Binding-site contacts:
Ligand atom O7 contacts residue MET118 of chain 3.E at 3.9 Å.
Ligand atom C2 contacts residue GLN65 of chain 3.G at 3.4 Å.
Ligand atom O5 contacts residue GLN65 of chain 3.G at 3.9 Å.
Ligand atom C3 contacts residue ASN67 of chain 3.E at 3.8 Å.
Ligand atom C6 contacts residue TYR60 of chain 3.G at 3.8 Å (hydrophobic).
Ligand atom N2 contacts residue ASN67 of chain 3.E at 3.1 Å (h-bond).
Ligand atom C7 contacts residue ASN67 of chain 3.E at 3.6 Å.
Ligand atom O4 contacts residue ASP66 of chain 3.G at 4.2 Å.
Ligand atom C5 contacts residue TYR60 of chain 3.G at 4.2 Å (hydrophobic).
Ligand atom C8 contacts residue ASN67 of chain 3.E at 3.6 Å.
Ligand atom N2 contacts residue GLN65 of chain 3.G at 4.4 Å.
Ligand atom C2 contacts residue ASN67 of chain 3.E at 2.5 Å.
Ligand atom C6 contacts residue GLN65 of chain 3.G at 4.1 Å.
Ligand atom C8 contacts residue GLN65 of chain 3.G at 3.5 Å.
Ligand atom O7 contacts residue ARG89 of chain 3.E at 4.0 Å.
Ligand atom C3 contacts residue ASP66 of chain 3.G at 4.3 Å.
Ligand atom C3 contacts residue GLN65 of chain 3.G at 4.1 Å.
Ligand atom C5 contacts residue ASN67 of chain 3.E at 3.6 Å.
Ligand atom C4 contacts residue ASN67 of chain 3.E at 4.2 Å.
Ligand atom O3 contacts residue ASP66 of chain 3.G at 3.8 Å.
Ligand atom O7 contacts residue ASN67 of chain 3.E at 4.1 Å.
Ligand atom O5 contacts residue ASN67 of chain 3.E at 2.4 Å (h-bond).
Ligand atom C6 contacts residue ASP66 of chain 3.G at 4.2 Å.
Ligand atom O5 contacts residue TYR60 of chain 3.G at 3.5 Å.
Ligand atom O3 contacts residue ASN67 of chain 3.E at 4.4 Å.
Ligand atom C4 contacts residue ASP66 of chain 3.G at 3.8 Å.
Ligand atom C1 contacts residue GLN65 of chain 3.G at 3.7 Å.
Ligand atom O3 contacts residue GLN65 of chain 3.G at 3.2 Å.
Ligand atom O6 contacts residue GLN65 of chain 3.G at 4.2 Å.
Ligand atom C1 contacts residue ASN67 of chain 3.E at 1.4 Å.
Ligand atom O6 contacts residue ASP66 of chain 3.G at 2.8 Å (salt-bridge).

Sequence of chain 3.G:
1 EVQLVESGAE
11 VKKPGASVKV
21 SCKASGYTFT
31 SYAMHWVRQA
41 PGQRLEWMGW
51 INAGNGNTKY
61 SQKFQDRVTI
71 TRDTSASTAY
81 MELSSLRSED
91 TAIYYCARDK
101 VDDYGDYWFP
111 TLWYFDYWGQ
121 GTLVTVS

A small-molecule ligand and the protein it binds are described below.
Small molecule (SMILES): CC(=O)N[C@@H]1[C@@H](O)[C@H](O)[C@@H](CO)O[C@H]1O

Sequence of chain 3.E:
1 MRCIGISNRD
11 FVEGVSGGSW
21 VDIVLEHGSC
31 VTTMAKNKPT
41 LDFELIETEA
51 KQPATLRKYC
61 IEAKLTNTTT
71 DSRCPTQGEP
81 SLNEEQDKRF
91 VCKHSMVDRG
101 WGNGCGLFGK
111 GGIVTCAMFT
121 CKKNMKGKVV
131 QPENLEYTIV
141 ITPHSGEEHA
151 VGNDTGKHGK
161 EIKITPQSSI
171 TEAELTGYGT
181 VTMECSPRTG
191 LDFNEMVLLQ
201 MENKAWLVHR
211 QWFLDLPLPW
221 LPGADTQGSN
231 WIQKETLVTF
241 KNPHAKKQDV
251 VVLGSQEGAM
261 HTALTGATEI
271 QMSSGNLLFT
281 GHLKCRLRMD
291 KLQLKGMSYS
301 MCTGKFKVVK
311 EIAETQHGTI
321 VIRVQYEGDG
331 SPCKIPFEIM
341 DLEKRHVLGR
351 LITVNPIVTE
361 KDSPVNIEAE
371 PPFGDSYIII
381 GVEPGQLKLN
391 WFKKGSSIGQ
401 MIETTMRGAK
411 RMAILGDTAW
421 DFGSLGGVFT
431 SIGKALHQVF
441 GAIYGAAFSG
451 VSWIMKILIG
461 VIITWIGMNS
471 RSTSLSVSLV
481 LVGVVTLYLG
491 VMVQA